This protein binds this small molecule.
Small molecule (SMILES): Nc1ccn([C@@H]2O[C@H](CO[P](=O)(O)O[C@H]3[C@@H](O)[C@H](n4ccc(N)nc4=O)O[C@@H]3CO[P](=O)(O)O[C@H]3[C@@H](O)[C@H](n4cnc5c(N)ncnc54)O[C@@H]3CO[P](=O)(O)O[C@H]3[C@@H](O)[C@H](n4ccc(N)nc4=O)O[C@@H]3CO[P](=O)(O)O[C@H]3[C@@H](O)[C@H](n4ccc(=O)[nH]c4=O)O[C@@H]3CO[P](=O)(O)O[C@H]3[C@@H](O)[C@H](n4cnc5c(N)ncnc54)O[C@@H]3CO[P](=O)(O)O[C@H]3[C@@H](O)[C@H](n4cnc5c(=O)nc(N)[nH]c54)O[C@@H]3CO[P](=O)(O)O[C@H]3[C@@H](O)[C@H](n4cnc5c(=O)nc(N)[nH]c54)O[C@@H]3CO)[C@@H](O)[C@H]2O)c(=O)n1

Binding-site contacts:
Ligand atom N6 contacts residue THR45 of chain 2.C at 2.9 Å (h-bond).
Ligand atom C5' contacts residue SER51 of chain 1.D at 3.5 Å.
Ligand atom P contacts residue TYR85 of chain 2.C at 3.5 Å.
Ligand atom N7 contacts residue THR45 of chain 2.C at 2.6 Å (h-bond).
Ligand atom OP1 contacts residue SER51 of chain 1.D at 3.3 Å.
Ligand atom O2' contacts residue TYR85 of chain 2.C at 3.5 Å.
Ligand atom C6 contacts residue THR45 of chain 2.C at 3.5 Å.
Ligand atom P contacts residue ARG49 of chain 1.D at 2.9 Å.
Ligand atom OP2 contacts residue ASN55 of chain 1.D at 3.2 Å (h-bond).
Ligand atom C3' contacts residue TYR85 of chain 2.C at 3.3 Å (hydrophobic).
Ligand atom O3' contacts residue TYR85 of chain 2.C at 3.6 Å.
Ligand atom P contacts residue SER51 of chain 1.D at 3.4 Å.
Ligand atom O3' contacts residue SER51 of chain 1.D at 3.5 Å (h-bond).
Ligand atom N1 contacts residue SER47 of chain 2.C at 2.7 Å (h-bond).
Ligand atom C6 contacts residue TYR85 of chain 2.C at 3.5 Å (hydrophobic).
Ligand atom C2 contacts residue SER47 of chain 2.C at 3.0 Å.
Ligand atom C4' contacts residue TYR85 of chain 2.C at 3.3 Å (hydrophobic).
Ligand atom OP2 contacts residue LYS57 of chain 1.D at 2.7 Å (salt-bridge).
Ligand atom N1 contacts residue THR59 of chain 2.C at 3.6 Å.
Ligand atom OP2 contacts residue ARG49 of chain 1.D at 2.4 Å (salt-bridge).
Ligand atom C5' contacts residue TYR85 of chain 2.C at 3.1 Å (hydrophobic).
Ligand atom C5 contacts residue TYR85 of chain 2.C at 3.5 Å (hydrophobic).
Ligand atom O2' contacts residue GLU63 of chain 2.C at 3.0 Å (salt-bridge).
Ligand atom OP2 contacts residue TYR85 of chain 2.C at 2.5 Å (h-bond).
Ligand atom OP2 contacts residue SER51 of chain 1.D at 3.2 Å (h-bond).
Ligand atom OP2 contacts residue LYS43 of chain 2.C at 3.2 Å (salt-bridge).
Ligand atom N6 contacts residue CYS46 of chain 2.C at 3.4 Å (h-bond).
Ligand atom O4' contacts residue LYS61 of chain 2.C at 3.1 Å (salt-bridge).
Ligand atom C2' contacts residue GLU63 of chain 2.C at 3.5 Å.
Ligand atom OP1 contacts residue ASN55 of chain 1.D at 3.3 Å (h-bond).
Ligand atom OP1 contacts residue SER52 of chain 1.D at 3.0 Å.
Ligand atom OP1 contacts residue ARG49 of chain 1.D at 2.5 Å (salt-bridge).
Ligand atom C2' contacts residue TYR85 of chain 2.C at 3.4 Å (hydrophobic).
Ligand atom OP2 contacts residue LYS57 of chain 1.D at 3.4 Å.
Ligand atom C5 contacts residue THR45 of chain 2.C at 3.3 Å.
Ligand atom O2 contacts residue ASN87 of chain 2.C at 3.2 Å (h-bond).
Ligand atom N6 contacts residue THR59 of chain 2.C at 2.9 Å (h-bond).
Ligand atom N1 contacts residue TYR85 of chain 2.C at 3.6 Å.
Ligand atom C4 contacts residue TYR85 of chain 2.C at 3.5 Å (hydrophobic).
Ligand atom OP1 contacts residue SER51 of chain 1.D at 2.7 Å (h-bond).

Sequence of chain 1.D:
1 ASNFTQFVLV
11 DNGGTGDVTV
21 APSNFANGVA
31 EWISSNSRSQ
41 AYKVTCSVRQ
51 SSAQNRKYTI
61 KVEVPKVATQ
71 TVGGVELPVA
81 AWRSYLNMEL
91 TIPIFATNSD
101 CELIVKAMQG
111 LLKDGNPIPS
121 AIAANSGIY

Sequence of chain 2.C:
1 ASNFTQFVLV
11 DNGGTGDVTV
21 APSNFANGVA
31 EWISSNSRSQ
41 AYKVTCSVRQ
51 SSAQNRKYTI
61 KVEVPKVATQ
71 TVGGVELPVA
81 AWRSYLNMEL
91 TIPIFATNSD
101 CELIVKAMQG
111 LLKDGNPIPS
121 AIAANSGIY